A small-molecule ligand and the protein it binds are described below.
Small molecule (SMILES): CC(=O)N[C@@H]1[C@@H](O)[C@H](O)[C@@H](CO)O[C@H]1O

Sequence of chain 1.B:
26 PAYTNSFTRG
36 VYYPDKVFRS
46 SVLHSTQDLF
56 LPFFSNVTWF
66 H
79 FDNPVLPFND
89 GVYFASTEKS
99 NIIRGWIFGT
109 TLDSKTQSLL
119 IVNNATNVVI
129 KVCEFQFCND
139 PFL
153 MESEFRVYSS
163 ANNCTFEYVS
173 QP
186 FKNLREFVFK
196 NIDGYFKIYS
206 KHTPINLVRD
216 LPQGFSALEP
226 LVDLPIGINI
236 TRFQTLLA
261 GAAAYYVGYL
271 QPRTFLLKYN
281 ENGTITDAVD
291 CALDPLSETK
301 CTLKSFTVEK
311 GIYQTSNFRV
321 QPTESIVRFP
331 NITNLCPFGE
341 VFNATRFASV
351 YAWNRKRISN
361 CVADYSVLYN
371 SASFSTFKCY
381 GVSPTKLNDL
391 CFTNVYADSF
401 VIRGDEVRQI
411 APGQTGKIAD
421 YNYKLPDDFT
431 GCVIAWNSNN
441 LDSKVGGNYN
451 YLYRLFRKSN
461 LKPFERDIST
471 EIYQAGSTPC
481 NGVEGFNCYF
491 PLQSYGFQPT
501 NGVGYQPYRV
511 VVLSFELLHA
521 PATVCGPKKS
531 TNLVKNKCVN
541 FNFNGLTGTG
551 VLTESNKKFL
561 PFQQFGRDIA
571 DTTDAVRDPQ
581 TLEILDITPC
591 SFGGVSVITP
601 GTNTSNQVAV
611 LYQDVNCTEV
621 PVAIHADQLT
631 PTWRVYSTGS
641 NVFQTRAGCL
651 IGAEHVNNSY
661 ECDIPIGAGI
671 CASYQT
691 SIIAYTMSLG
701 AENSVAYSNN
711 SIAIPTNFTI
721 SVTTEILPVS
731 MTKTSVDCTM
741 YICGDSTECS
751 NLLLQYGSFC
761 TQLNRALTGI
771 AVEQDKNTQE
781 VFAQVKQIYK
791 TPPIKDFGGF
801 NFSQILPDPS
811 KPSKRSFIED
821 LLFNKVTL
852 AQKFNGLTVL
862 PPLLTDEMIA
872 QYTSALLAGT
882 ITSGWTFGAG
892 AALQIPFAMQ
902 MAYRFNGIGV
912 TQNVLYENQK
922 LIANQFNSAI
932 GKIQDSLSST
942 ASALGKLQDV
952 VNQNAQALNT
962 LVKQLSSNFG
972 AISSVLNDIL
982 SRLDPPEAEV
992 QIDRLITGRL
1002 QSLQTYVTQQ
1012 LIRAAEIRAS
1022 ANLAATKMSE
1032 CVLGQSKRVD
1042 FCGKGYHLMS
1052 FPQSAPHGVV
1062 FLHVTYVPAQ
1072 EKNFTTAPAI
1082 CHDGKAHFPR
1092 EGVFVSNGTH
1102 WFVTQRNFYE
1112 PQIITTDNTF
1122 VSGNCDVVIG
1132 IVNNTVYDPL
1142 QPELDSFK

Binding-site contacts:
Ligand atom C3 contacts residue ASN616 of chain 1.B at 3.8 Å.
Ligand atom C8 contacts residue ASN616 of chain 1.B at 4.4 Å.
Ligand atom C6 contacts residue THR618 of chain 1.B at 4.4 Å.
Ligand atom C4 contacts residue ASN616 of chain 1.B at 4.3 Å.
Ligand atom N2 contacts residue ASN616 of chain 1.B at 2.9 Å (h-bond).
Ligand atom C2 contacts residue ASN616 of chain 1.B at 2.5 Å.
Ligand atom C1 contacts residue ASN616 of chain 1.B at 1.4 Å.
Ligand atom C5 contacts residue ASN616 of chain 1.B at 3.7 Å.
Ligand atom C1 contacts residue THR618 of chain 1.B at 4.4 Å.
Ligand atom O5 contacts residue THR618 of chain 1.B at 3.8 Å.
Ligand atom C7 contacts residue ASN616 of chain 1.B at 3.3 Å.
Ligand atom O7 contacts residue ASN616 of chain 1.B at 3.2 Å (h-bond).
Ligand atom O5 contacts residue ASN616 of chain 1.B at 2.4 Å (h-bond).